The small molecule below binds the protein below.
Small molecule (SMILES): CC(=O)OC[C@H](N)C(=O)O

Sequence of chain 1.A:
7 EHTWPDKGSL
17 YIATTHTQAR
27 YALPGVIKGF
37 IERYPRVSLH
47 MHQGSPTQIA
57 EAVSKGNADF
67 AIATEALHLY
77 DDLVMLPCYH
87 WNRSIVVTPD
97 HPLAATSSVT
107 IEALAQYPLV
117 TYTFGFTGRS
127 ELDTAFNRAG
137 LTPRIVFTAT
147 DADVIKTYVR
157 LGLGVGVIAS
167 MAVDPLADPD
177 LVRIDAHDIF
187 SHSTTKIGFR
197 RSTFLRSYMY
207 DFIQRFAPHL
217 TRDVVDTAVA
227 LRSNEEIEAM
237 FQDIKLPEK

Binding-site contacts:
Ligand atom OXT contacts residue LYS245 of chain 1.A at 3.2 Å (salt-bridge).
Ligand atom OG contacts residue LYS245 of chain 1.A at 3.6 Å.
Ligand atom C2A contacts residue LYS245 of chain 1.A at 4.0 Å.
Ligand atom C2A contacts residue MET167 of chain 1.A at 3.6 Å (hydrophobic).
Ligand atom C1A contacts residue ALA28 of chain 1.A at 3.9 Å (hydrophobic).
Ligand atom C2A contacts residue ALA28 of chain 1.A at 4.0 Å (hydrophobic).
Ligand atom OG contacts residue ALA28 of chain 1.A at 3.5 Å.
Ligand atom C1A contacts residue LYS245 of chain 1.A at 3.2 Å.
Ligand atom C contacts residue LYS245 of chain 1.A at 3.8 Å.
Ligand atom C contacts residue PHE212 of chain 1.A at 4.1 Å (hydrophobic).
Ligand atom C1A contacts residue TYR27 of chain 1.A at 4.0 Å (hydrophobic).
Ligand atom N contacts residue PHE212 of chain 1.A at 2.7 Å (h-bond).
Ligand atom CA contacts residue LYS245 of chain 1.A at 4.1 Å.
Ligand atom CB contacts residue LYS245 of chain 1.A at 3.3 Å.
Ligand atom OAC contacts residue LYS245 of chain 1.A at 2.6 Å (salt-bridge).
Ligand atom C2A contacts residue TYR27 of chain 1.A at 3.4 Å (hydrophobic).
Ligand atom CA contacts residue ALA28 of chain 1.A at 4.1 Å (hydrophobic).
Ligand atom OXT contacts residue PHE212 of chain 1.A at 4.2 Å.
Ligand atom N contacts residue ALA28 of chain 1.A at 4.2 Å.
Ligand atom O contacts residue ARG211 of chain 1.A at 3.9 Å.
Ligand atom CA contacts residue PHE212 of chain 1.A at 3.9 Å (hydrophobic).
Ligand atom CB contacts residue TYR85 of chain 1.A at 4.0 Å (hydrophobic).
Ligand atom N contacts residue TYR85 of chain 1.A at 4.5 Å.
Ligand atom OG contacts residue TYR85 of chain 1.A at 4.0 Å.